Sequence of chain 1.I:
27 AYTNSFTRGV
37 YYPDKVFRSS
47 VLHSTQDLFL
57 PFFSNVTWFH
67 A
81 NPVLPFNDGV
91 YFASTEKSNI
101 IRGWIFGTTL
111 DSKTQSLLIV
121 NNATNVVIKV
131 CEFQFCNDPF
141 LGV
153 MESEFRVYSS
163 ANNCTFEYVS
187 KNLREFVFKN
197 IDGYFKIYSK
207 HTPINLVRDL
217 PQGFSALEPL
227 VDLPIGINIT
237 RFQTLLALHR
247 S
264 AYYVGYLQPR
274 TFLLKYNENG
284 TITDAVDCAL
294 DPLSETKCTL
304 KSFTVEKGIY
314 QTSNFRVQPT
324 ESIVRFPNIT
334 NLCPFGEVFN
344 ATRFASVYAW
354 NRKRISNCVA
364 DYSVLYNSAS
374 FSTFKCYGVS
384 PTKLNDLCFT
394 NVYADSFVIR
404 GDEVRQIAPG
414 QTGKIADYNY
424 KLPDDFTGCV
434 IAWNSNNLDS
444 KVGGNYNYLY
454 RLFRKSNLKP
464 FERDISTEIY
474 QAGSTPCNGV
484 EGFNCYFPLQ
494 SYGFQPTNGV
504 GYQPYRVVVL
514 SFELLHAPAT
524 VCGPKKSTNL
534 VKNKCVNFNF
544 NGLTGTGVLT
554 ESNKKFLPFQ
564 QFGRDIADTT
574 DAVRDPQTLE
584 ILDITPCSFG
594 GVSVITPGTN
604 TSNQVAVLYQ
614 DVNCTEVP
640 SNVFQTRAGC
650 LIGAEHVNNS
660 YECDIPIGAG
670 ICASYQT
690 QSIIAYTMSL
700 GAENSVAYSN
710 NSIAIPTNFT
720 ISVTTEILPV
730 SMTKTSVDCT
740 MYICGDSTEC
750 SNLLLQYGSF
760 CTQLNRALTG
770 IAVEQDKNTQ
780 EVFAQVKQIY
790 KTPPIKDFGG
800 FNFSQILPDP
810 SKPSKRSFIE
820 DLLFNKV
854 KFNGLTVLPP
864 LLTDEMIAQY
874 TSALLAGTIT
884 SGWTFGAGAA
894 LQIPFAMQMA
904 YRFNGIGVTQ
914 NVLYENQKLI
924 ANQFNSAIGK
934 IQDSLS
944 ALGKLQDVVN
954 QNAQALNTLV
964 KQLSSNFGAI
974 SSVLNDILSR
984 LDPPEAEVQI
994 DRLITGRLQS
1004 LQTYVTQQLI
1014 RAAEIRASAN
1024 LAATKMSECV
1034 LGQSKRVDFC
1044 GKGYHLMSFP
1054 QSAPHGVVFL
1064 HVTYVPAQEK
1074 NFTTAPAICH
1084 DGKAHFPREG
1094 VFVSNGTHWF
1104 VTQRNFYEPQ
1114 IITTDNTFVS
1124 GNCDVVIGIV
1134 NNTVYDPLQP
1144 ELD

Binding-site contacts:
Ligand atom C4 contacts residue ASN61 of chain 1.I at 4.3 Å.
Ligand atom C1 contacts residue ASN61 of chain 1.I at 1.4 Å.
Ligand atom C2 contacts residue ASN61 of chain 1.I at 2.5 Å.
Ligand atom C5 contacts residue TYR28 of chain 1.I at 4.0 Å (hydrophobic).
Ligand atom C5 contacts residue ASN61 of chain 1.I at 3.6 Å.
Ligand atom C2 contacts residue TYR28 of chain 1.I at 4.5 Å (hydrophobic).
Ligand atom O7 contacts residue ASN61 of chain 1.I at 3.8 Å.
Ligand atom C8 contacts residue ASN61 of chain 1.I at 3.6 Å.
Ligand atom C7 contacts residue ASN61 of chain 1.I at 3.3 Å.
Ligand atom N2 contacts residue TYR28 of chain 1.I at 4.4 Å.
Ligand atom O5 contacts residue ASN61 of chain 1.I at 2.4 Å (h-bond).
Ligand atom C1 contacts residue TYR28 of chain 1.I at 3.5 Å (hydrophobic).
Ligand atom O5 contacts residue TYR28 of chain 1.I at 4.0 Å.
Ligand atom C3 contacts residue ASN61 of chain 1.I at 3.8 Å.
Ligand atom N2 contacts residue ASN61 of chain 1.I at 2.8 Å (h-bond).

The protein below binds the small molecule below.
Small molecule (SMILES): CC(=O)N[C@@H]1[C@@H](O)[C@H](O)[C@@H](CO)O[C@H]1O